This protein binds this small molecule.
Small molecule (SMILES): CC(=O)N[C@@H]1[C@@H](O)[C@H](O)[C@@H](CO)O[C@H]1O

Binding-site contacts:
Ligand atom C3 contacts residue ASN111 of chain 2.A at 3.8 Å.
Ligand atom C4 contacts residue SER198 of chain 2.A at 4.0 Å.
Ligand atom O5 contacts residue THR113 of chain 2.A at 4.2 Å.
Ligand atom O4 contacts residue ASP138 of chain 2.A at 3.7 Å.
Ligand atom O6 contacts residue ARG229 of chain 2.A at 3.3 Å (salt-bridge).
Ligand atom C5 contacts residue SER198 of chain 2.A at 4.3 Å.
Ligand atom C7 contacts residue ILE136 of chain 2.A at 3.9 Å (hydrophobic).
Ligand atom O7 contacts residue ASN111 of chain 2.A at 3.6 Å (h-bond).
Ligand atom C7 contacts residue ARG135 of chain 2.A at 3.8 Å.
Ligand atom C2 contacts residue SER198 of chain 2.A at 3.8 Å.
Ligand atom C8 contacts residue LEU137 of chain 2.A at 3.9 Å (hydrophobic).
Ligand atom C6 contacts residue THR113 of chain 2.A at 3.8 Å.
Ligand atom O5 contacts residue LEU213 of chain 2.A at 3.6 Å.
Ligand atom C2 contacts residue ASP138 of chain 2.A at 4.1 Å.
Ligand atom C4 contacts residue ASP138 of chain 2.A at 4.1 Å.
Ligand atom C2 contacts residue ASN111 of chain 2.A at 2.5 Å.
Ligand atom C3 contacts residue ASP138 of chain 2.A at 3.2 Å.
Ligand atom O7 contacts residue ARG135 of chain 2.A at 3.6 Å.
Ligand atom C7 contacts residue ASP138 of chain 2.A at 4.0 Å.
Ligand atom C7 contacts residue ASN111 of chain 2.A at 3.5 Å.
Ligand atom N2 contacts residue ASN111 of chain 2.A at 2.9 Å (h-bond).
Ligand atom O5 contacts residue ASN111 of chain 2.A at 2.3 Å (h-bond).
Ligand atom C8 contacts residue ASP138 of chain 2.A at 3.9 Å.
Ligand atom O7 contacts residue SER198 of chain 2.A at 3.7 Å.
Ligand atom C8 contacts residue ARG135 of chain 2.A at 3.4 Å.
Ligand atom C6 contacts residue ARG229 of chain 2.A at 3.9 Å.
Ligand atom C5 contacts residue ASN111 of chain 2.A at 3.6 Å.
Ligand atom C8 contacts residue ILE136 of chain 2.A at 3.7 Å (hydrophobic).
Ligand atom C4 contacts residue ASN111 of chain 2.A at 4.2 Å.
Ligand atom C1 contacts residue SER198 of chain 2.A at 4.3 Å.
Ligand atom O6 contacts residue SER198 of chain 2.A at 3.2 Å (h-bond).
Ligand atom C8 contacts residue SER134 of chain 2.A at 3.3 Å.
Ligand atom N2 contacts residue ASP138 of chain 2.A at 3.5 Å (salt-bridge).
Ligand atom C1 contacts residue ASN111 of chain 2.A at 1.4 Å.
Ligand atom C5 contacts residue THR113 of chain 2.A at 3.9 Å.
Ligand atom C6 contacts residue SER198 of chain 2.A at 4.2 Å.
Ligand atom O6 contacts residue LEU213 of chain 2.A at 3.2 Å.
Ligand atom O5 contacts residue SER198 of chain 2.A at 3.8 Å.
Ligand atom O3 contacts residue ASP138 of chain 2.A at 2.8 Å (salt-bridge).
Ligand atom N2 contacts residue ILE136 of chain 2.A at 3.7 Å.

Sequence of chain 2.A:
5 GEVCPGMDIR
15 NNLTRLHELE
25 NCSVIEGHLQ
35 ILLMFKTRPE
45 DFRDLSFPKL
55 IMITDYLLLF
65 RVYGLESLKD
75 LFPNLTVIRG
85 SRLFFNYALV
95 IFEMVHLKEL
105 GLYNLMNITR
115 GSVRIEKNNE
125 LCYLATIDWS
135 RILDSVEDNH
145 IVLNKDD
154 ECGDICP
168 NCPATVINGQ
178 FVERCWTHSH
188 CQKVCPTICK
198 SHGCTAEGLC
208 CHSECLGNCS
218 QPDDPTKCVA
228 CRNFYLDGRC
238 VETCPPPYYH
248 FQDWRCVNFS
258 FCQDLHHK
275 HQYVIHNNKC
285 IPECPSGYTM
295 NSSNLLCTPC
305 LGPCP